This protein binds this small molecule.
Small molecule (SMILES): CSC[C@H]1O[C@H](O)[C@H](O)[C@@H]1O

Sequence of chain 1.A:
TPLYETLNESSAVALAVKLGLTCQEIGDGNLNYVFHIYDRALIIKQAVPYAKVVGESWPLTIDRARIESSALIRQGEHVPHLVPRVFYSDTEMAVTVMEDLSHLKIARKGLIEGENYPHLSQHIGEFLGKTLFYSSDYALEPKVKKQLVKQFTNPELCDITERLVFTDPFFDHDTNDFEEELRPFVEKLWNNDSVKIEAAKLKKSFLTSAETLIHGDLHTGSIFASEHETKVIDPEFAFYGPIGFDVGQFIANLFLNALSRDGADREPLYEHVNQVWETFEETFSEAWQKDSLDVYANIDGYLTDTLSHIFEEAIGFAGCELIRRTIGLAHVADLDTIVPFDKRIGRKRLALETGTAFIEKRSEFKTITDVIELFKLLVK

Binding-site contacts:
Ligand atom O1 contacts residue ARG341 of chain 1.A at 4.5 Å.
Ligand atom CS contacts residue LEU345 of chain 1.A at 4.4 Å (hydrophobic).
Ligand atom C5 contacts residue ILE176 of chain 1.A at 4.4 Å (hydrophobic).
Ligand atom C3 contacts residue LEU180 of chain 1.A at 4.5 Å (hydrophobic).
Ligand atom C2 contacts residue PHE253 of chain 1.A at 3.6 Å (hydrophobic).
Ligand atom O2 contacts residue ARG340 of chain 1.A at 3.1 Å (salt-bridge).
Ligand atom C1 contacts residue ASP233 of chain 1.A at 3.3 Å.
Ligand atom C2 contacts residue ARG340 of chain 1.A at 4.3 Å.
Ligand atom O1 contacts residue PHE253 of chain 1.A at 4.3 Å.
Ligand atom S contacts residue ILE176 of chain 1.A at 4.0 Å.
Ligand atom C5 contacts residue LEU180 of chain 1.A at 3.9 Å (hydrophobic).
Ligand atom CS contacts residue TRP74 of chain 1.A at 3.6 Å (hydrophobic).
Ligand atom C3 contacts residue ILE176 of chain 1.A at 3.8 Å (hydrophobic).
Ligand atom C1 contacts residue PHE253 of chain 1.A at 3.8 Å (hydrophobic).
Ligand atom O2 contacts residue ARG341 of chain 1.A at 3.5 Å (salt-bridge).
Ligand atom CS contacts residue ILE176 of chain 1.A at 3.9 Å (hydrophobic).
Ligand atom O1 contacts residue ASP233 of chain 1.A at 2.4 Å (salt-bridge).
Ligand atom O3 contacts residue LEU180 of chain 1.A at 3.8 Å.
Ligand atom O1 contacts residue HIS235 of chain 1.A at 3.8 Å.
Ligand atom C3 contacts residue ARG340 of chain 1.A at 4.0 Å.
Ligand atom CS contacts residue LEU180 of chain 1.A at 4.3 Å (hydrophobic).
Ligand atom O3 contacts residue ARG340 of chain 1.A at 2.8 Å (salt-bridge).
Ligand atom O3 contacts residue ILE176 of chain 1.A at 3.8 Å.
Ligand atom C4 contacts residue ALA346 of chain 1.A at 3.8 Å (hydrophobic).
Ligand atom O2 contacts residue ASP233 of chain 1.A at 2.6 Å (salt-bridge).
Ligand atom C2 contacts residue ASP233 of chain 1.A at 3.3 Å.
Ligand atom C5 contacts residue ALA346 of chain 1.A at 3.8 Å (hydrophobic).
Ligand atom C3 contacts residue PHE253 of chain 1.A at 3.9 Å (hydrophobic).
Ligand atom C4 contacts residue ARG340 of chain 1.A at 4.3 Å.